This small molecule binds to this protein.
Small molecule (SMILES): [NH3+][C@@H](CCC(=O)N[C@@H](CSCC(=O)c1ccc(-c2ccccc2)cc1)C(=O)NCC(=O)O)C(=O)O

Sequence of chain 2.A:
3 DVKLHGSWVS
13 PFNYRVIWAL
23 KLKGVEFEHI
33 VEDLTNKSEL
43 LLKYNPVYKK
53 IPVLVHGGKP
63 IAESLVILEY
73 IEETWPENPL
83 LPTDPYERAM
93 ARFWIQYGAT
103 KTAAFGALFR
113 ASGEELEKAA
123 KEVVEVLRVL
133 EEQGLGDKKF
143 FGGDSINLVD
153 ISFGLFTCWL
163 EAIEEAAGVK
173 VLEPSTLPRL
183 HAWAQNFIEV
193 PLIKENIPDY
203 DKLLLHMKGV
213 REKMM

Binding-site contacts:
Ligand atom SG2 contacts residue SER12 of chain 2.A at 3.3 Å (h-bond).
Ligand atom C3 contacts residue LYS39 of chain 2.A at 3.8 Å.
Ligand atom O2 contacts residue LYS52 of chain 2.A at 3.3 Å.
Ligand atom C1 contacts residue SER66 of chain 2.A at 3.5 Å.
Ligand atom CB5 contacts residue MET209 of chain 2.A at 3.8 Å (hydrophobic).
Ligand atom CD1 contacts residue ILE53 of chain 2.A at 3.5 Å (hydrophobic).
Ligand atom CA1 contacts residue GLU65 of chain 2.A at 3.5 Å.
Ligand atom O11 contacts residue PRO54 of chain 2.A at 3.5 Å.
Ligand atom CE4 contacts residue ILE165 of chain 2.A at 3.7 Å (hydrophobic).
Ligand atom CG1 contacts residue LYS52 of chain 2.A at 3.9 Å.
Ligand atom O5 contacts residue SER12 of chain 2.A at 3.7 Å.
Ligand atom N2 contacts residue ILE53 of chain 2.A at 2.9 Å (h-bond).
Ligand atom CB2 contacts residue LEU36 of chain 2.A at 3.7 Å (hydrophobic).
Ligand atom CD4 contacts residue GLY108 of chain 2.A at 3.6 Å.
Ligand atom OE1 contacts residue PHE14 of chain 2.A at 3.4 Å.
Ligand atom O2 contacts residue LEU36 of chain 2.A at 3.9 Å.
Ligand atom CD4 contacts residue PHE111 of chain 2.A at 3.5 Å (hydrophobic).
Ligand atom O11 contacts residue GLU65 of chain 2.A at 3.6 Å.
Ligand atom CZ4 contacts residue ILE165 of chain 2.A at 3.7 Å (hydrophobic).
Ligand atom CB1 contacts residue PHE14 of chain 2.A at 3.9 Å (hydrophobic).
Ligand atom CB4 contacts residue MET216 of chain 2.A at 3.9 Å (hydrophobic).
Ligand atom CD1 contacts residue PHE14 of chain 2.A at 3.6 Å (hydrophobic).
Ligand atom CG4 contacts residue GLY108 of chain 2.A at 3.7 Å.
Ligand atom N1 contacts residue GLU65 of chain 2.A at 3.0 Å (salt-bridge).
Ligand atom CE4 contacts residue PHE111 of chain 2.A at 3.7 Å (hydrophobic).
Ligand atom O32 contacts residue LYS39 of chain 2.A at 3.2 Å (salt-bridge).
Ligand atom CG1 contacts residue PHE14 of chain 2.A at 3.8 Å (hydrophobic).
Ligand atom O12 contacts residue SER66 of chain 2.A at 2.6 Å (h-bond).
Ligand atom CA3 contacts residue LYS52 of chain 2.A at 3.8 Å.
Ligand atom O31 contacts residue LEU36 of chain 2.A at 3.7 Å.
Ligand atom C2 contacts residue LYS52 of chain 2.A at 3.8 Å.
Ligand atom CG1 contacts residue ILE53 of chain 2.A at 3.2 Å (hydrophobic).
Ligand atom CD4 contacts residue PHE107 of chain 2.A at 3.6 Å (hydrophobic).
Ligand atom N3 contacts residue LYS52 of chain 2.A at 3.8 Å.
Ligand atom C1 contacts residue GLU65 of chain 2.A at 3.8 Å.
Ligand atom O12 contacts residue PHE14 of chain 2.A at 3.4 Å.
Ligand atom O5 contacts residue PRO13 of chain 2.A at 3.4 Å.
Ligand atom O11 contacts residue SER66 of chain 2.A at 3.0 Å (h-bond).
Ligand atom CG4 contacts residue MET216 of chain 2.A at 3.5 Å (hydrophobic).
Ligand atom O2 contacts residue ILE53 of chain 2.A at 2.9 Å (h-bond).